Binding-site contacts:
Ligand atom C05 contacts residue H6T1 of chain 1.C at 1.6 Å.
Ligand atom C20 contacts residue HIS225 of chain 1.A at 3.2 Å.
Ligand atom C28 contacts residue H6T1 of chain 1.C at 0.2 Å.
Ligand atom C24 contacts residue TYR151 of chain 1.A at 3.4 Å (hydrophobic).
Ligand atom C28 contacts residue MN1 of chain 1.D at 3.1 Å.
Ligand atom S19 contacts residue H6T1 of chain 1.C at 0.2 Å (h-bond).
Ligand atom C12 contacts residue TYR214 of chain 1.A at 3.5 Å (hydrophobic).
Ligand atom CL contacts residue H6T1 of chain 1.C at 0.8 Å.
Ligand atom C08 contacts residue H6T1 of chain 1.C at 0.4 Å.
Ligand atom C22 contacts residue H6T1 of chain 1.C at 0.1 Å.
Ligand atom C27 contacts residue H6T1 of chain 1.C at 0.2 Å.
Ligand atom O26 contacts residue TYR151 of chain 1.A at 2.3 Å (h-bond).
Ligand atom C02 contacts residue H6T1 of chain 1.C at 1.1 Å.
Ligand atom C12 contacts residue H6T1 of chain 1.C at 2.9 Å.
Ligand atom C07 contacts residue H6T1 of chain 1.C at 0.8 Å.
Ligand atom C24 contacts residue H6T1 of chain 1.C at 0.2 Å.
Ligand atom N13 contacts residue H6T1 of chain 1.C at 3.0 Å.
Ligand atom C04 contacts residue H6T1 of chain 1.C at 0.8 Å.
Ligand atom O25 contacts residue H6T1 of chain 1.C at 0.1 Å (h-bond).
Ligand atom C11 contacts residue H6T1 of chain 1.C at 3.1 Å.
Ligand atom C17 contacts residue TYR214 of chain 1.A at 3.2 Å (hydrophobic).
Ligand atom N29 contacts residue HIS225 of chain 1.A at 3.3 Å (h-bond).
Ligand atom C03 contacts residue H6T1 of chain 1.C at 0.7 Å.
Ligand atom C21 contacts residue MN1 of chain 1.D at 3.3 Å.
Ligand atom C17 contacts residue ALA153 of chain 1.A at 3.1 Å (hydrophobic).
Ligand atom O26 contacts residue H6T1 of chain 1.C at 0.3 Å (h-bond).
Ligand atom C23 contacts residue H6T1 of chain 1.C at 0.1 Å.
Ligand atom C16 contacts residue TRP212 of chain 1.A at 3.5 Å (hydrophobic).
Ligand atom C10 contacts residue H6T1 of chain 1.C at 2.2 Å.
Ligand atom O09 contacts residue H6T1 of chain 1.C at 1.1 Å.
Ligand atom C14 contacts residue H6T1 of chain 1.C at 2.3 Å.
Ligand atom C20 contacts residue H6T1 of chain 1.C at 0.1 Å.
Ligand atom O26 contacts residue PHE222 of chain 1.A at 3.4 Å.
Ligand atom C18 contacts residue H6T1 of chain 1.C at 0.2 Å.
Ligand atom O25 contacts residue LYS243 of chain 1.A at 2.8 Å (salt-bridge).
Ligand atom C21 contacts residue H6T1 of chain 1.C at 0.1 Å.
Ligand atom N29 contacts residue MN1 of chain 1.D at 2.3 Å.
Ligand atom C27 contacts residue TRP245 of chain 1.A at 3.5 Å (hydrophobic).
Ligand atom N29 contacts residue H6T1 of chain 1.C at 0.1 Å (h-bond).
Ligand atom C06 contacts residue H6T1 of chain 1.C at 0.8 Å.

A protein and the small-molecule ligand that binds it are described below.
Small molecule (SMILES): CN1CCC[C@H]1CCO[C@@H](c1cc2nccc(C(=O)O)c2s1)c1ccccc1Cl

Sequence of chain 1.A:
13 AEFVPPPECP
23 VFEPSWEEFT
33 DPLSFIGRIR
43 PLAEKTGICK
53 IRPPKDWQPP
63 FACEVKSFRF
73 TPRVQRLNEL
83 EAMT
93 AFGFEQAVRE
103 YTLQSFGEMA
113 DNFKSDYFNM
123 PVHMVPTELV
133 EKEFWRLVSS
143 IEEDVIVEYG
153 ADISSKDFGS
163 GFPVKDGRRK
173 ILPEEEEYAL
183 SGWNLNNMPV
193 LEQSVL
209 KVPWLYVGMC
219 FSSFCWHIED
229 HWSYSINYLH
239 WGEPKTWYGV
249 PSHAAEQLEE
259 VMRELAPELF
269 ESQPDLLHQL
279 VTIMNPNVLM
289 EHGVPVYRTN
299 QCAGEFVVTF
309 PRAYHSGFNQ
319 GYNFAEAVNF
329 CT